Binding-site contacts:
Ligand atom C1 contacts residue ASN193 of chain 1.C at 1.4 Å.
Ligand atom C7 contacts residue ASN193 of chain 1.C at 3.3 Å.
Ligand atom C2 contacts residue THR195 of chain 1.C at 3.9 Å.
Ligand atom C1 contacts residue THR195 of chain 1.C at 3.1 Å.
Ligand atom O5 contacts residue THR195 of chain 1.C at 3.9 Å.
Ligand atom N2 contacts residue ASN193 of chain 1.C at 2.9 Å (h-bond).
Ligand atom C4 contacts residue ASN193 of chain 1.C at 4.2 Å.
Ligand atom O7 contacts residue ASN193 of chain 1.C at 3.1 Å (h-bond).
Ligand atom O6 contacts residue GLU283 of chain 1.C at 3.4 Å (salt-bridge).
Ligand atom O5 contacts residue GLN282 of chain 1.C at 3.9 Å.
Ligand atom O5 contacts residue ASN193 of chain 1.C at 2.4 Å (h-bond).
Ligand atom C3 contacts residue ASN193 of chain 1.C at 3.8 Å.
Ligand atom C3 contacts residue THR195 of chain 1.C at 4.3 Å.
Ligand atom C6 contacts residue GLN282 of chain 1.C at 4.1 Å.
Ligand atom N2 contacts residue THR195 of chain 1.C at 3.8 Å.
Ligand atom C5 contacts residue THR195 of chain 1.C at 4.1 Å.
Ligand atom C6 contacts residue GLU283 of chain 1.C at 3.6 Å.
Ligand atom C5 contacts residue ASN193 of chain 1.C at 3.7 Å.
Ligand atom O6 contacts residue GLN282 of chain 1.C at 3.4 Å.
Ligand atom C2 contacts residue ASN193 of chain 1.C at 2.5 Å.

The protein below binds the small molecule below.
Small molecule (SMILES): CC(=O)N[C@@H]1[C@@H](O)[C@H](O)[C@@H](CO)O[C@H]1O

Sequence of chain 1.C:
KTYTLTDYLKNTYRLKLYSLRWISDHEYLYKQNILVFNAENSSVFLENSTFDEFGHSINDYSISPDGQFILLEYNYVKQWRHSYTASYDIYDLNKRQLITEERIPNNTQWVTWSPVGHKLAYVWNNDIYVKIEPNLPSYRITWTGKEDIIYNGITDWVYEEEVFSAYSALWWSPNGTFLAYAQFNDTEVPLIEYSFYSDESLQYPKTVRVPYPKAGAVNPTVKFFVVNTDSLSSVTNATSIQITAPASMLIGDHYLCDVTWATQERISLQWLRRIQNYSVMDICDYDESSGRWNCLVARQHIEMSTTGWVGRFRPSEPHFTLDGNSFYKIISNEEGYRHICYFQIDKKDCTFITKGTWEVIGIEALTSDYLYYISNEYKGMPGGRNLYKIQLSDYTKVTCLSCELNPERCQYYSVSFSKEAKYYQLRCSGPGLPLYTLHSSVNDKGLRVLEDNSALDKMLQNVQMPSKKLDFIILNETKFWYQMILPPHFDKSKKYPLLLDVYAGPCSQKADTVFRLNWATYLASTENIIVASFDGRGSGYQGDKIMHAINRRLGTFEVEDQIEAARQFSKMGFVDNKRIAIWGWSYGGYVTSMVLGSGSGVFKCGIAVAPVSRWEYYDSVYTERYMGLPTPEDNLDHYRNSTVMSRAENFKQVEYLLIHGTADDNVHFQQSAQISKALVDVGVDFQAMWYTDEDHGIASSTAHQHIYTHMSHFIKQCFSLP